Binding-site contacts:
Ligand atom C3 contacts residue ASN366 of chain 1.A at 3.7 Å.
Ligand atom O7 contacts residue ASN366 of chain 1.A at 4.2 Å.
Ligand atom C2 contacts residue ASN366 of chain 1.A at 2.3 Å.
Ligand atom N2 contacts residue ASN366 of chain 1.A at 2.9 Å (h-bond).
Ligand atom O7 contacts residue ILE364 of chain 1.A at 3.8 Å.
Ligand atom O6 contacts residue ASN366 of chain 1.A at 4.2 Å.
Ligand atom C8 contacts residue ILE364 of chain 1.A at 3.9 Å (hydrophobic).
Ligand atom C5 contacts residue ASN366 of chain 1.A at 3.7 Å.
Ligand atom C7 contacts residue ASN366 of chain 1.A at 3.8 Å.
Ligand atom C1 contacts residue ASN366 of chain 1.A at 1.4 Å.
Ligand atom C4 contacts residue ASN366 of chain 1.A at 4.1 Å.
Ligand atom C7 contacts residue ILE364 of chain 1.A at 4.1 Å (hydrophobic).
Ligand atom C6 contacts residue ASN366 of chain 1.A at 4.5 Å.
Ligand atom O5 contacts residue ASN366 of chain 1.A at 2.4 Å (h-bond).

Sequence of chain 1.A:
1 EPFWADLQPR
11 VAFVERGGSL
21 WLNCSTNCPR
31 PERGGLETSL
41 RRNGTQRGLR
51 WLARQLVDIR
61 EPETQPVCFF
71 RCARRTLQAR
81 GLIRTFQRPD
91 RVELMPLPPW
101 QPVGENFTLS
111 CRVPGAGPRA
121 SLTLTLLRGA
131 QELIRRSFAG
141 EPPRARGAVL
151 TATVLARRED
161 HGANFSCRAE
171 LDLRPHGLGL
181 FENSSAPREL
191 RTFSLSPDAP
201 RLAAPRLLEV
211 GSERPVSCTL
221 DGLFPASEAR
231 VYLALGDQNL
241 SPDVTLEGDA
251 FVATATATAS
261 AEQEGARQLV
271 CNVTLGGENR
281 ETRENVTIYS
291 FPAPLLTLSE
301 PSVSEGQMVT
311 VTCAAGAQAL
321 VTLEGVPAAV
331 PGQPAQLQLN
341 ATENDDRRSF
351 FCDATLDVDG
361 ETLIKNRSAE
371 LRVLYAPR

A protein and the small-molecule ligand that binds it are described below.
Small molecule (SMILES): CC(=O)N[C@@H]1[C@@H](O)[C@H](O)[C@@H](CO)O[C@H]1O